Sequence of chain 1.F:
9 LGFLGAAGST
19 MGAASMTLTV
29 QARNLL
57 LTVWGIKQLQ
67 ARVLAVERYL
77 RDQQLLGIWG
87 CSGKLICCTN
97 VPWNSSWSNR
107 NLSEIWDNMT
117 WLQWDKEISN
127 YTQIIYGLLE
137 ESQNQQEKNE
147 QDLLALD

A small-molecule ligand and the protein it binds are described below.
Small molecule (SMILES): CC(=O)N[C@H]1[C@H](O[C@H]2[C@H](O)[C@@H](NC(C)=O)CO[C@@H]2CO)O[C@H](CO)[C@@H](O)[C@@H]1O

Binding-site contacts:
Ligand atom C7 contacts residue ASN100 of chain 1.F at 3.7 Å.
Ligand atom C2 contacts residue ASN100 of chain 1.F at 2.3 Å.
Ligand atom C4 contacts residue ASN100 of chain 1.F at 4.2 Å.
Ligand atom C1 contacts residue ASN100 of chain 1.F at 1.4 Å.
Ligand atom C5 contacts residue ASN100 of chain 1.F at 3.7 Å.
Ligand atom O5 contacts residue ASN100 of chain 1.F at 2.4 Å (h-bond).
Ligand atom O7 contacts residue ASN100 of chain 1.F at 4.1 Å.
Ligand atom C3 contacts residue ASN100 of chain 1.F at 3.7 Å.
Ligand atom N2 contacts residue ASN100 of chain 1.F at 2.8 Å (h-bond).